The protein below binds the small molecule below.
Small molecule (SMILES): CC[C@H](C)[C@H](NC(=O)CNC(=O)[C@@H](NC(=O)[C@H](Cc1ccccc1)NC(=O)[C@H](Cc1ccc(O)cc1)NC(=O)[C@@H]1CCC(=O)NCC(=O)NCC(=O)N[C@@H](C)C(=O)NCC(=O)N[C@@H](CC2=NC=NC2)C(=O)N[C@@H](C(C)C)C(=O)N2CCC[C@H]2C(=O)N1)C(C)C)C(=O)NCC(=O)N[C@H](C(=O)N1CCC[C@H]1C(=O)N[C@H](C(=O)N[C@@H](CO)C(=O)N[C@@H](C)C(=O)N[C@@H](Cc1ccc(O)cc1)C(=O)NCC=O)[C@@H](C)CC)[C@@H](C)O

Sequence of chain 1.D:
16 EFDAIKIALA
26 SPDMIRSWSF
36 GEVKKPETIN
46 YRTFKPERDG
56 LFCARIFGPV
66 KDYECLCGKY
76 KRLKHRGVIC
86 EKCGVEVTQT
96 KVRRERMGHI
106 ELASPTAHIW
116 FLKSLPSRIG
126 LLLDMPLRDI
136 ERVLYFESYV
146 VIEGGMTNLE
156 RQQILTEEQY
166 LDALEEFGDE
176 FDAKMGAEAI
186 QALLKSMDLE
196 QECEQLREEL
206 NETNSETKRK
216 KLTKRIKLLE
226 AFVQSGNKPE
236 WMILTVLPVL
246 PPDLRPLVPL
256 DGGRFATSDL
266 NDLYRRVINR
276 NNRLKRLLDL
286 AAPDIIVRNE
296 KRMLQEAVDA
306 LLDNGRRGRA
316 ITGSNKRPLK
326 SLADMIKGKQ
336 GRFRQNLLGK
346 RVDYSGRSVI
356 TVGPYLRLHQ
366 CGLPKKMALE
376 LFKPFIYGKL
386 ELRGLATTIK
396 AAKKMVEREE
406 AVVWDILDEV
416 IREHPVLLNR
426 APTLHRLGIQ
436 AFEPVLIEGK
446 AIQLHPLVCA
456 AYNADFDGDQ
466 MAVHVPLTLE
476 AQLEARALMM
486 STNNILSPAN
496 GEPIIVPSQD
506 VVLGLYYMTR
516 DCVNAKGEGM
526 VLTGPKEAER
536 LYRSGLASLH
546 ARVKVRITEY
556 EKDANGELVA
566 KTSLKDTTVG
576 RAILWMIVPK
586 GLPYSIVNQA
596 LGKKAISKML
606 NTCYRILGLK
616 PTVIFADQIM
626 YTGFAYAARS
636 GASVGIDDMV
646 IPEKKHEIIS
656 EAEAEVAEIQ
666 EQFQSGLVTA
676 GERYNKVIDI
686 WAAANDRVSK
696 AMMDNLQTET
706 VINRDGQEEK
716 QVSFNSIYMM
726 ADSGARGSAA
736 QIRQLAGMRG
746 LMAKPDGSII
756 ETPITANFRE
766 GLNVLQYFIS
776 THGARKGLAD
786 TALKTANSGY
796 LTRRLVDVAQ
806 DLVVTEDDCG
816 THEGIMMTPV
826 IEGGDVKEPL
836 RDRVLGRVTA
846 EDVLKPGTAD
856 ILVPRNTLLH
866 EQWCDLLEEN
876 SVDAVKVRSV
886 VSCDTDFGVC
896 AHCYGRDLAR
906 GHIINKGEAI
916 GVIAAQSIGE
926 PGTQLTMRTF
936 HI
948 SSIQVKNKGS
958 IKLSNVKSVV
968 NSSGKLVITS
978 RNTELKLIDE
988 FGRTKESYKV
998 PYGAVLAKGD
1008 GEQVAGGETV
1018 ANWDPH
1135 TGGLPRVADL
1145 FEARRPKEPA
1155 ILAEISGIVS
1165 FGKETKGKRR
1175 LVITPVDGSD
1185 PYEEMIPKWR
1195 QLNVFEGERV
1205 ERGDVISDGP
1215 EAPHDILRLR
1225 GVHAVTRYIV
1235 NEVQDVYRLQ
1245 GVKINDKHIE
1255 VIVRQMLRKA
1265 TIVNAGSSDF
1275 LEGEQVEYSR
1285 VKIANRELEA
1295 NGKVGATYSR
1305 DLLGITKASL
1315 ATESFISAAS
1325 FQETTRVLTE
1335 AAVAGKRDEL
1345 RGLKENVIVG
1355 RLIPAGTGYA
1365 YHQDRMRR

Binding-site contacts:
Ligand atom OE1 contacts residue ALA735 of chain 1.D at 3.5 Å.
Ligand atom OH contacts residue ARG744 of chain 1.D at 3.2 Å (salt-bridge).
Ligand atom CG contacts residue GLY778 of chain 1.D at 3.6 Å.
Ligand atom CZ contacts residue SER775 of chain 1.D at 3.6 Å.
Ligand atom CD2 contacts residue GLN739 of chain 1.D at 3.0 Å.
Ligand atom CD1 contacts residue ILE937 of chain 1.D at 3.8 Å (hydrophobic).
Ligand atom OH contacts residue SER775 of chain 1.D at 2.9 Å (h-bond).
Ligand atom C contacts residue SER733 of chain 1.D at 3.0 Å.
Ligand atom CE2 contacts residue GLY778 of chain 1.D at 3.8 Å.
Ligand atom NE2 contacts residue ARG678 of chain 1.C at 3.6 Å.
Ligand atom O contacts residue GLN1244 of chain 1.D at 3.6 Å.
Ligand atom CD2 contacts residue GLY778 of chain 1.D at 3.3 Å.
Ligand atom OH contacts residue ASN677 of chain 1.C at 2.8 Å (h-bond).
Ligand atom CE1 contacts residue MET747 of chain 1.D at 3.5 Å (hydrophobic).
Ligand atom CB contacts residue ARG731 of chain 1.D at 3.4 Å.
Ligand atom CA contacts residue GLN736 of chain 1.D at 3.5 Å.
Ligand atom O contacts residue ARG1106 of chain 1.C at 3.5 Å.
Ligand atom O contacts residue ARG678 of chain 1.C at 2.5 Å (salt-bridge).
Ligand atom CD contacts residue GLY782 of chain 1.D at 3.4 Å.
Ligand atom CG contacts residue GLY782 of chain 1.D at 3.4 Å.
Ligand atom CD1 contacts residue MET747 of chain 1.D at 3.6 Å (hydrophobic).
Ligand atom CD2 contacts residue ALA779 of chain 1.D at 3.5 Å (hydrophobic).
Ligand atom CD2 contacts residue ARG678 of chain 1.C at 3.3 Å.
Ligand atom CG1 contacts residue ILE937 of chain 1.D at 3.3 Å (hydrophobic).
Ligand atom CA contacts residue SER733 of chain 1.D at 3.3 Å.
Ligand atom N contacts residue GLN736 of chain 1.D at 3.1 Å (h-bond).
Ligand atom C contacts residue ARG678 of chain 1.C at 3.7 Å.
Ligand atom CD contacts residue THR786 of chain 1.D at 3.4 Å.
Ligand atom CA contacts residue SER1105 of chain 1.C at 3.6 Å.
Ligand atom C contacts residue SER1105 of chain 1.C at 3.5 Å.
Ligand atom CE2 contacts residue ALA779 of chain 1.D at 3.5 Å (hydrophobic).
Ligand atom OH contacts residue ASP675 of chain 1.C at 2.5 Å (salt-bridge).
Ligand atom CE2 contacts residue GLN739 of chain 1.D at 3.0 Å.
Ligand atom CD1 contacts residue SER1105 of chain 1.C at 3.7 Å.
Ligand atom O contacts residue SER733 of chain 1.D at 3.0 Å (h-bond).
Ligand atom CB contacts residue MET747 of chain 1.D at 3.7 Å (hydrophobic).
Ligand atom N contacts residue SER733 of chain 1.D at 3.5 Å (h-bond).
Ligand atom CZ contacts residue ASP675 of chain 1.C at 3.7 Å.
Ligand atom CB contacts residue LEU1243 of chain 1.D at 3.3 Å (hydrophobic).
Ligand atom O contacts residue GLN736 of chain 1.D at 3.3 Å (h-bond).

Sequence of chain 1.C:
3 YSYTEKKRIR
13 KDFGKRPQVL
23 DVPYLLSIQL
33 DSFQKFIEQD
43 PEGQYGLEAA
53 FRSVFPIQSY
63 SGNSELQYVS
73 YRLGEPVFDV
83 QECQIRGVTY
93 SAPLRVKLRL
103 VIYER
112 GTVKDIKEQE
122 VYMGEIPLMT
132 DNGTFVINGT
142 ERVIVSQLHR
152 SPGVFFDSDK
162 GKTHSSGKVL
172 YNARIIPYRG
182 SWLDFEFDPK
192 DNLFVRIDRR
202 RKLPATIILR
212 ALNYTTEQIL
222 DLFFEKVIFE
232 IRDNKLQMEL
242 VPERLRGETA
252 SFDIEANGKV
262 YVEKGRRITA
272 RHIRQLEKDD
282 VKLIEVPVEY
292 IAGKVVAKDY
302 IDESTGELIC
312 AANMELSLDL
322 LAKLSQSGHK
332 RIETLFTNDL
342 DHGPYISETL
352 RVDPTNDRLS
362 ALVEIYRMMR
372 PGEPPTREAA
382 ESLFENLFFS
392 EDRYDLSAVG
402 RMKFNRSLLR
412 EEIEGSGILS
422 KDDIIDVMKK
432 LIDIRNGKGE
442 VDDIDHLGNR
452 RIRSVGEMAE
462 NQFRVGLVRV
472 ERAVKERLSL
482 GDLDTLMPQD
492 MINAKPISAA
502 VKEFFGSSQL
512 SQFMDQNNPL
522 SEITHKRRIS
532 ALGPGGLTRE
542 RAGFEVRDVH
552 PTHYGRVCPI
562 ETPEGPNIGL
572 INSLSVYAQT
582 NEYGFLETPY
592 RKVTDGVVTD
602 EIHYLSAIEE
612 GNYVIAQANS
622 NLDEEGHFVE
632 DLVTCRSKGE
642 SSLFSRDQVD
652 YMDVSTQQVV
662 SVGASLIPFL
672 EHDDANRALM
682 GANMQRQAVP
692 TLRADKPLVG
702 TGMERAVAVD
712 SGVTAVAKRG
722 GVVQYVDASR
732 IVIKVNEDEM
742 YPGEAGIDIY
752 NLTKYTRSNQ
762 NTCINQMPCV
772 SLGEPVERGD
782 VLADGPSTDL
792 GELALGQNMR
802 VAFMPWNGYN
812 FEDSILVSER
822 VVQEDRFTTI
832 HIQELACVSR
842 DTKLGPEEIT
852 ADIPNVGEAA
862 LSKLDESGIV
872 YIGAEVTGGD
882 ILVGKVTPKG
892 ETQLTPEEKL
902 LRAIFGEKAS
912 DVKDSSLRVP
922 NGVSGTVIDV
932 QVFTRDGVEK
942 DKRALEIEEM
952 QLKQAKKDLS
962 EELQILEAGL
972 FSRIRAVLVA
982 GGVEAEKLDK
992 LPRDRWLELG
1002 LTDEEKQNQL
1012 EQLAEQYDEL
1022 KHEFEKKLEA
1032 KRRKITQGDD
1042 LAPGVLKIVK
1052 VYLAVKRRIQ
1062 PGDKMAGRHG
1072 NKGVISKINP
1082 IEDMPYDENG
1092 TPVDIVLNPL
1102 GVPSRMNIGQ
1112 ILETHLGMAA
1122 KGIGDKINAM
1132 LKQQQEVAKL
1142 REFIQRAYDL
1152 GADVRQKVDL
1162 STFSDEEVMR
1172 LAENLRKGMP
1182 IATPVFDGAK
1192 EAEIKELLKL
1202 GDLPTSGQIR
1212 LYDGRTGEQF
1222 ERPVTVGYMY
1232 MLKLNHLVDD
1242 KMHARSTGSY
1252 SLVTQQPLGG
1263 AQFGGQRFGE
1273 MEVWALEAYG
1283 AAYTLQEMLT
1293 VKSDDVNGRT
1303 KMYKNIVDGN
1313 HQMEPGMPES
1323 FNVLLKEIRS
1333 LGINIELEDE